This small molecule binds to this protein.
Small molecule (SMILES): CC1(C)C[C@H]2C=C(C(=O)O)[C@@H]3COC(=O)[C@]4(CO4)[C@]23C1

Sequence of chain 1.A:
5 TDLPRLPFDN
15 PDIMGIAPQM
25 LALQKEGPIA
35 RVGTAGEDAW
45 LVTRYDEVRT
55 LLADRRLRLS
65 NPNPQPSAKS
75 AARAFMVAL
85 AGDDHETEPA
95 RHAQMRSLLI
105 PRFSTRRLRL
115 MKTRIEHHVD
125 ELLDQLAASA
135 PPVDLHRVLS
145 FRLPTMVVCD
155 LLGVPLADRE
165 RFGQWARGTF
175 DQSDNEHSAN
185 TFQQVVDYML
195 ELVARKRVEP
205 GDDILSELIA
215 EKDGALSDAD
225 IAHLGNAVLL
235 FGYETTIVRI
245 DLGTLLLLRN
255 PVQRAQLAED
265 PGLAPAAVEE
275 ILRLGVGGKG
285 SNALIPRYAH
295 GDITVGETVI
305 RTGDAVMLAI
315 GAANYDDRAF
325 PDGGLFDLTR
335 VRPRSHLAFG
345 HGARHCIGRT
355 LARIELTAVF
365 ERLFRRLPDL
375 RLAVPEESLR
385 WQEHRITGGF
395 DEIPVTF

Binding-site contacts:
Ligand atom C6 contacts residue ASN286 of chain 1.A at 4.1 Å.
Ligand atom C11 contacts residue LEU288 of chain 1.A at 4.1 Å (hydrophobic).
Ligand atom C14 contacts residue THR239 of chain 1.A at 4.1 Å.
Ligand atom C7 contacts residue HEM1 of chain 1.C at 3.7 Å.
Ligand atom O2 contacts residue CME84 of chain 1.A at 3.8 Å.
Ligand atom O2 contacts residue ARG77 of chain 1.A at 2.9 Å (salt-bridge).
Ligand atom O1 contacts residue ILE289 of chain 1.A at 3.9 Å.
Ligand atom O3 contacts residue MET80 of chain 1.A at 4.1 Å.
Ligand atom C10 contacts residue LEU288 of chain 1.A at 3.5 Å (hydrophobic).
Ligand atom C11 contacts residue ARG77 of chain 1.A at 3.8 Å.
Ligand atom C3 contacts residue CME84 of chain 1.A at 4.0 Å.
Ligand atom O1 contacts residue HEM1 of chain 1.C at 3.6 Å.
Ligand atom O5 contacts residue THR239 of chain 1.A at 3.9 Å.
Ligand atom C1 contacts residue HEM1 of chain 1.C at 3.3 Å.
Ligand atom O2 contacts residue LEU288 of chain 1.A at 4.0 Å.
Ligand atom C14 contacts residue MET80 of chain 1.A at 4.1 Å (hydrophobic).
Ligand atom O1 contacts residue LEU288 of chain 1.A at 4.2 Å.
Ligand atom C14 contacts residue PHE235 of chain 1.A at 3.8 Å (hydrophobic).
Ligand atom C12 contacts residue ASN286 of chain 1.A at 3.7 Å.
Ligand atom C13 contacts residue ASN286 of chain 1.A at 3.7 Å.
Ligand atom O2 contacts residue PRO290 of chain 1.A at 3.6 Å.
Ligand atom O3 contacts residue ARG77 of chain 1.A at 3.8 Å.
Ligand atom C10 contacts residue ASN286 of chain 1.A at 3.5 Å.
Ligand atom C6 contacts residue THR239 of chain 1.A at 3.9 Å.
Ligand atom C15 contacts residue CME84 of chain 1.A at 3.9 Å.
Ligand atom O4 contacts residue ARG243 of chain 1.A at 2.9 Å (salt-bridge).
Ligand atom C3 contacts residue MET80 of chain 1.A at 3.8 Å (hydrophobic).
Ligand atom O5 contacts residue THR391 of chain 1.A at 3.4 Å.
Ligand atom C13 contacts residue THR239 of chain 1.A at 3.6 Å.
Ligand atom O2 contacts residue MET80 of chain 1.A at 4.1 Å.
Ligand atom O5 contacts residue ASN286 of chain 1.A at 3.2 Å.
Ligand atom C10 contacts residue ILE289 of chain 1.A at 3.9 Å (hydrophobic).
Ligand atom C12 contacts residue ILE390 of chain 1.A at 3.7 Å (hydrophobic).
Ligand atom O4 contacts residue ASN286 of chain 1.A at 3.4 Å (h-bond).
Ligand atom C13 contacts residue ARG243 of chain 1.A at 4.1 Å.
Ligand atom O4 contacts residue THR239 of chain 1.A at 3.6 Å.
Ligand atom C8 contacts residue HEM1 of chain 1.C at 3.6 Å.
Ligand atom C15 contacts residue PHE235 of chain 1.A at 3.8 Å (hydrophobic).
Ligand atom O3 contacts residue ILE390 of chain 1.A at 3.2 Å.
Ligand atom O5 contacts residue ILE390 of chain 1.A at 3.8 Å.